Sequence of chain 1.A:
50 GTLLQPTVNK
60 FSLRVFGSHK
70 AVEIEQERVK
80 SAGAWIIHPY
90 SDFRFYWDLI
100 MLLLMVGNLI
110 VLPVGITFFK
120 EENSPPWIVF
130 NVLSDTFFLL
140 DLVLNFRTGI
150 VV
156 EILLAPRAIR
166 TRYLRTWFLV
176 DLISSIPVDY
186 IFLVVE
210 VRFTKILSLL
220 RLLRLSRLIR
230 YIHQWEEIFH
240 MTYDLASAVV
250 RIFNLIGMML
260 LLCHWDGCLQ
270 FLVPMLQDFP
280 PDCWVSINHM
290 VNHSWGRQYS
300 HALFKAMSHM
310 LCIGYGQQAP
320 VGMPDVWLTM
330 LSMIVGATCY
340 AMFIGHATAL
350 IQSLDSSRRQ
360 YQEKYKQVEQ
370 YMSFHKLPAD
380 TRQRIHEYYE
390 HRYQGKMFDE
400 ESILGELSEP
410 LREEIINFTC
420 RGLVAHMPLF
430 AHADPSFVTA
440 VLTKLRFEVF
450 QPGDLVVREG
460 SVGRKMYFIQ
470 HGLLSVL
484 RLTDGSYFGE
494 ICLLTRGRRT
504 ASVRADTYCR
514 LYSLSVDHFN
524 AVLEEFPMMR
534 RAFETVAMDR

Binding-site contacts:
Ligand atom CAY contacts residue LEU244 of chain 1.A at 4.2 Å (hydrophobic).
Ligand atom CAR contacts residue TYR242 of chain 1.A at 4.3 Å (hydrophobic).
Ligand atom CAH contacts residue GLU235 of chain 1.A at 4.5 Å.
Ligand atom CAA contacts residue ILE231 of chain 1.A at 4.1 Å (hydrophobic).
Ligand atom CAC contacts residue TRP234 of chain 1.A at 3.9 Å (hydrophobic).
Ligand atom CAH contacts residue LEU244 of chain 1.A at 3.8 Å (hydrophobic).
Ligand atom CAK contacts residue PHE238 of chain 1.A at 4.4 Å (hydrophobic).
Ligand atom CAI contacts residue LEU244 of chain 1.A at 4.4 Å (hydrophobic).
Ligand atom CAC contacts residue ILE231 of chain 1.A at 3.7 Å (hydrophobic).
Ligand atom CAJ contacts residue PHE238 of chain 1.A at 3.5 Å (hydrophobic).
Ligand atom CAB contacts residue TRP234 of chain 1.A at 3.8 Å (hydrophobic).
Ligand atom CAF contacts residue GLU235 of chain 1.A at 4.5 Å.
Ligand atom CAQ contacts residue LEU244 of chain 1.A at 4.1 Å (hydrophobic).
Ligand atom CAC contacts residue GLU235 of chain 1.A at 4.5 Å.
Ligand atom CBC contacts residue TYR242 of chain 1.A at 4.2 Å (hydrophobic).
Ligand atom CAM contacts residue LEU244 of chain 1.A at 4.0 Å (hydrophobic).
Ligand atom CAB contacts residue ILE231 of chain 1.A at 4.3 Å (hydrophobic).
Ligand atom CAH contacts residue VAL249 of chain 1.A at 4.5 Å (hydrophobic).
Ligand atom CAD contacts residue TRP234 of chain 1.A at 4.1 Å (hydrophobic).
Ligand atom CAI contacts residue PHE238 of chain 1.A at 4.0 Å (hydrophobic).
Ligand atom CAO contacts residue LEU244 of chain 1.A at 3.8 Å (hydrophobic).
Ligand atom OBD contacts residue TYR242 of chain 1.A at 3.4 Å.
Ligand atom CBA contacts residue TYR242 of chain 1.A at 4.2 Å (hydrophobic).
Ligand atom CAF contacts residue PHE238 of chain 1.A at 4.1 Å (hydrophobic).
Ligand atom CAU contacts residue TYR242 of chain 1.A at 4.4 Å (hydrophobic).
Ligand atom CAP contacts residue LEU244 of chain 1.A at 3.8 Å (hydrophobic).

The protein below binds the small molecule below.
Small molecule (SMILES): CC[C@H](C)[C@H](CCC[C@H]1CC[C@H]2C[C@@H](OC(=O)CCC(=O)O)CC[C@]2(C)C1)[C@H](C)CCCC(C)C